This small molecule binds to this protein.
Small molecule (SMILES): CSCC[C@H](NC(=O)[C@@H]1CCCN1C(=O)[C@H](CC(C)C)NC(=O)[C@H](CC(C)C)NC(=O)[C@H](CCCCN)NC(=O)[C@H](C)NC(=O)[C@H](CCCCN)NC(=O)[C@@H](N)CCCN=C(N)N)C(=O)N[C@@H](CCC(=O)O)C(=O)N[C@@H](CCC(=O)O)C(=O)N[C@@H](C)C(=O)N[C@@H](CC(C)C)C(=O)N[C@@H](CC(C)C)C(=O)N1CCC[C@H]1C=O

Sequence of chain 8.E:
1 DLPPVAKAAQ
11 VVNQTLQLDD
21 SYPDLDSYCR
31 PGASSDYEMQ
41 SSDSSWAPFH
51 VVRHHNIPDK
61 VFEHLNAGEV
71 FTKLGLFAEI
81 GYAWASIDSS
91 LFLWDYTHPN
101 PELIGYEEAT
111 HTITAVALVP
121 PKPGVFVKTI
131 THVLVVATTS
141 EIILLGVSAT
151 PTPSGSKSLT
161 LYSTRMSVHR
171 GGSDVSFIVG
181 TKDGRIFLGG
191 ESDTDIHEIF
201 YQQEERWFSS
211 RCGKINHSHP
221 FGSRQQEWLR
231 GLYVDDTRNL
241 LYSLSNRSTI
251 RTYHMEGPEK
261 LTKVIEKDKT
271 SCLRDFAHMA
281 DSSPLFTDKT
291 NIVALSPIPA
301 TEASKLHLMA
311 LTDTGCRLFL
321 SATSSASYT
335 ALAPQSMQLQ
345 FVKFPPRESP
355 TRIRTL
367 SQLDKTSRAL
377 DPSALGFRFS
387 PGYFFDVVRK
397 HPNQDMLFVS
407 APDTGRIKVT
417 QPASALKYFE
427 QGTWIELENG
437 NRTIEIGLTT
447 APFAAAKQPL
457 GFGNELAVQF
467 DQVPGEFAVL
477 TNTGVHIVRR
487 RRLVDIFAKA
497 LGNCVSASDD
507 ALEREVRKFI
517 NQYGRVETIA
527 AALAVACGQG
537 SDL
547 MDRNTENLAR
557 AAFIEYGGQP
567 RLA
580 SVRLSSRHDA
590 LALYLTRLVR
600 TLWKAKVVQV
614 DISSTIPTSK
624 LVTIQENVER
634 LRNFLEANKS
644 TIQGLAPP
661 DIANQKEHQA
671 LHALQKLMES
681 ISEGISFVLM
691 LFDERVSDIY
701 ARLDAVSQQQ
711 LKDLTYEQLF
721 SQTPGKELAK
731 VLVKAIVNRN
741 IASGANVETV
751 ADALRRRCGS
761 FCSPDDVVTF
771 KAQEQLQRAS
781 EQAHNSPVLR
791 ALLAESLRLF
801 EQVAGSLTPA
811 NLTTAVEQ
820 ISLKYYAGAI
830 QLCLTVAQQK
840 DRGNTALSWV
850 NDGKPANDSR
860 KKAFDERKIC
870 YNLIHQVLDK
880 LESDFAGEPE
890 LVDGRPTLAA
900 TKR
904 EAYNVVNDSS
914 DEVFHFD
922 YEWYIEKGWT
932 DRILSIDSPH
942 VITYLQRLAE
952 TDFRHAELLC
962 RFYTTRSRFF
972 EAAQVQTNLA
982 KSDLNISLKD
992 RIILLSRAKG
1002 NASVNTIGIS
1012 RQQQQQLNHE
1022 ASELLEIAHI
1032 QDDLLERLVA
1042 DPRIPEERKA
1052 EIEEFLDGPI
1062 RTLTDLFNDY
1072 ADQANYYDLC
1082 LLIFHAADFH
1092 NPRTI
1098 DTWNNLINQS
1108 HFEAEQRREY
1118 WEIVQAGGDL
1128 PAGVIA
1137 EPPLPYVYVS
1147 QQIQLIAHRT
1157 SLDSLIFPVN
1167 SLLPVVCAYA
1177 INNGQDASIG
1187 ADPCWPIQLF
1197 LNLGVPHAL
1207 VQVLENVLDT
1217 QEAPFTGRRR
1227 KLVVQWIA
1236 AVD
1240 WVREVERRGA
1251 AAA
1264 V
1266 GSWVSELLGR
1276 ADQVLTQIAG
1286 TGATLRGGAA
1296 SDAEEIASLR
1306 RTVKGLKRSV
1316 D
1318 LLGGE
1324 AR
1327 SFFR

Binding-site contacts:
Ligand atom CB contacts residue PHE1066 of chain 8.B at 3.3 Å (hydrophobic).
Ligand atom NH2 contacts residue PHE1066 of chain 8.B at 3.1 Å.
Ligand atom NE contacts residue CYS1079 of chain 8.B at 2.9 Å.
Ligand atom N contacts residue LEU161 of chain 8.E at 3.2 Å (h-bond).
Ligand atom NH1 contacts residue CYS1079 of chain 8.B at 2.7 Å (h-bond).
Ligand atom CA contacts residue ARG11 of chain 8.N at 2.9 Å.
Ligand atom CA contacts residue ASP1071 of chain 8.B at 1.3 Å.
Ligand atom O contacts residue ASP1071 of chain 8.B at 1.2 Å (salt-bridge).
Ligand atom O contacts residue LYS8 of chain 8.N at 3.0 Å.
Ligand atom CG contacts residue PHE1066 of chain 8.B at 3.0 Å (hydrophobic).
Ligand atom CB contacts residue GLY105 of chain 8.E at 3.1 Å.
Ligand atom OE1 contacts residue ARG165 of chain 8.E at 2.9 Å (salt-bridge).
Ligand atom CB contacts residue ARG11 of chain 8.N at 2.1 Å.
Ligand atom NH2 contacts residue PHE1083 of chain 8.B at 0.5 Å.
Ligand atom CD contacts residue PHE1066 of chain 8.B at 2.3 Å (hydrophobic).
Ligand atom CB contacts residue VAL125 of chain 8.E at 3.3 Å (hydrophobic).
Ligand atom N contacts residue LYS8 of chain 8.N at 1.3 Å.
Ligand atom C contacts residue ASP1071 of chain 8.B at 1.1 Å.
Ligand atom CA contacts residue LYS8 of chain 8.N at 2.3 Å.
Ligand atom O contacts residue LYS8 of chain 8.N at 2.8 Å.
Ligand atom CB contacts residue LYS8 of chain 8.N at 2.2 Å.
Ligand atom O contacts residue SER163 of chain 8.E at 3.1 Å (h-bond).
Ligand atom NE contacts residue PHE1066 of chain 8.B at 2.9 Å.
Ligand atom NE contacts residue PHE1083 of chain 8.B at 2.0 Å.
Ligand atom CG contacts residue CYS1079 of chain 8.B at 3.1 Å (hydrophobic).
Ligand atom N contacts residue GLY105 of chain 8.E at 2.8 Å (h-bond).
Ligand atom C contacts residue LYS8 of chain 8.N at 2.1 Å.
Ligand atom NH1 contacts residue PHE1083 of chain 8.B at 1.0 Å.
Ligand atom CA contacts residue LYS8 of chain 8.N at 2.2 Å.
Ligand atom CZ contacts residue PHE1083 of chain 8.B at 0.8 Å (hydrophobic).
Ligand atom N contacts residue ARG11 of chain 8.N at 3.0 Å (salt-bridge).
Ligand atom N contacts residue ASP1071 of chain 8.B at 1.9 Å (salt-bridge).
Ligand atom NE contacts residue THR1097 of chain 8.B at 3.2 Å (h-bond).
Ligand atom N contacts residue ASP1071 of chain 8.B at 2.4 Å (salt-bridge).
Ligand atom CB contacts residue ASP1071 of chain 8.B at 2.1 Å.
Ligand atom CD contacts residue PHE1083 of chain 8.B at 2.8 Å (hydrophobic).
Ligand atom CB contacts residue LYS8 of chain 8.N at 2.6 Å.
Ligand atom CZ contacts residue PHE1066 of chain 8.B at 3.3 Å (hydrophobic).
Ligand atom O contacts residue VAL127 of chain 8.E at 2.5 Å (h-bond).
Ligand atom C contacts residue LYS8 of chain 8.N at 3.0 Å.

Sequence of chain 8.B:
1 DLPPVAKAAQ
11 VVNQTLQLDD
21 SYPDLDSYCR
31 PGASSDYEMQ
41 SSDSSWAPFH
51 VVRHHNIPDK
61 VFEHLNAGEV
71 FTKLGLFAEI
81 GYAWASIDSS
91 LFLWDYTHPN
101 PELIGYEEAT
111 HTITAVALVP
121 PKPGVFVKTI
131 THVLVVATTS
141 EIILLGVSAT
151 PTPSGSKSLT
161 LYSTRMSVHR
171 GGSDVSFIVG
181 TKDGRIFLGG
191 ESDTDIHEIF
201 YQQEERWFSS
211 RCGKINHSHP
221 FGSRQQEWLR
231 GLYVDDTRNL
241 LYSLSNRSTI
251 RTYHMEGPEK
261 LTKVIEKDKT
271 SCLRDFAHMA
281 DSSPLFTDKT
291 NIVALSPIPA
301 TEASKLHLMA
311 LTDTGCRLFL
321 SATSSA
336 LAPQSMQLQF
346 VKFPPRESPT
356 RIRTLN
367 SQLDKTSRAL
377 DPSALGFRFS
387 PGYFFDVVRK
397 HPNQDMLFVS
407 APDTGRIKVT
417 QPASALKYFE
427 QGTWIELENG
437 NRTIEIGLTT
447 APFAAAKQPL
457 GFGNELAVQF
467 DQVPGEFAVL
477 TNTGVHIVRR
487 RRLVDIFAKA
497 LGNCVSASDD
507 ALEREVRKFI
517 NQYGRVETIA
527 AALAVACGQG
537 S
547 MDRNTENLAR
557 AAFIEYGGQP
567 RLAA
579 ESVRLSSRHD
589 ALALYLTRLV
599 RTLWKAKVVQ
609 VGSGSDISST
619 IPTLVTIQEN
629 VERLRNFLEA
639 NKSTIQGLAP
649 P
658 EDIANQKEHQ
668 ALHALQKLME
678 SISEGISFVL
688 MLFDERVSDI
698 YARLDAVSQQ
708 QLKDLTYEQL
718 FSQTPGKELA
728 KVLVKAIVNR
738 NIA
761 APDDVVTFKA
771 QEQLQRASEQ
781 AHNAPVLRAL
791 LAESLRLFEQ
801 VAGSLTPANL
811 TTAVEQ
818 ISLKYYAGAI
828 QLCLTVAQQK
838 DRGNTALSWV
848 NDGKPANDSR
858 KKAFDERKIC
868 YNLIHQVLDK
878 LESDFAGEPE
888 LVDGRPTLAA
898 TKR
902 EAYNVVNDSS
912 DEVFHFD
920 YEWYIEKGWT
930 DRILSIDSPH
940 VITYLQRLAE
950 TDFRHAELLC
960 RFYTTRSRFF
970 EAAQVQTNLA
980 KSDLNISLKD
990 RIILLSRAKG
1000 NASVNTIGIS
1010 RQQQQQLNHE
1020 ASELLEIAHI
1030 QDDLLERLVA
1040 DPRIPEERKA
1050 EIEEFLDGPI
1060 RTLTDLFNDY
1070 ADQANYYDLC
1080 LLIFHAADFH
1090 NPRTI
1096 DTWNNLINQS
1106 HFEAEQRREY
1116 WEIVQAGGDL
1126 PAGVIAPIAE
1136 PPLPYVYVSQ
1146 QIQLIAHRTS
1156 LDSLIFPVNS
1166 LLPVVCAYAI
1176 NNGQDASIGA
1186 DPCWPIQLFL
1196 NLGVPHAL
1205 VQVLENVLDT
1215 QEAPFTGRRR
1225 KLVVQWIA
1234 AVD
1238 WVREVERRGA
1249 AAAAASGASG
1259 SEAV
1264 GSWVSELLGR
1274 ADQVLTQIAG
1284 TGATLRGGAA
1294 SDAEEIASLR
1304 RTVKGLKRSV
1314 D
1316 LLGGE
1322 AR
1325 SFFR

Sequence of chain 8.N:
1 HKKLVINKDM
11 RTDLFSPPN